Sequence of chain 1.E:
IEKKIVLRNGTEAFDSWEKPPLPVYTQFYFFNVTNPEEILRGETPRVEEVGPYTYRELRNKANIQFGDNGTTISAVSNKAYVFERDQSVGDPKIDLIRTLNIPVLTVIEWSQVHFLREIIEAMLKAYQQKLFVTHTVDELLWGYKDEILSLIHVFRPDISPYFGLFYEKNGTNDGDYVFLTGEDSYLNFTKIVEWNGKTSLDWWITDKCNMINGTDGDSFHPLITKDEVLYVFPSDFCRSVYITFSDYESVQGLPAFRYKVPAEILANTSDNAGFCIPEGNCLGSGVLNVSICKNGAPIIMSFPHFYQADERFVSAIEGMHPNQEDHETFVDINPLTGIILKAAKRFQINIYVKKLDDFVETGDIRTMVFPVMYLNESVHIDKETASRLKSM

Binding-site contacts:
Ligand atom C8 contacts residue VAL62 of chain 1.E at 3.8 Å (hydrophobic).
Ligand atom C7 contacts residue ASN44 of chain 1.E at 3.4 Å.
Ligand atom C1 contacts residue ASN44 of chain 1.E at 1.4 Å.
Ligand atom C1 contacts residue LEU108 of chain 1.E at 3.9 Å (hydrophobic).
Ligand atom C8 contacts residue LEU108 of chain 1.E at 3.7 Å (hydrophobic).
Ligand atom C7 contacts residue LEU108 of chain 1.E at 3.6 Å (hydrophobic).
Ligand atom C7 contacts residue THR146 of chain 1.E at 4.2 Å.
Ligand atom C3 contacts residue ASN44 of chain 1.E at 3.8 Å.
Ligand atom O6 contacts residue VAL45 of chain 1.E at 3.9 Å.
Ligand atom C2 contacts residue ASN44 of chain 1.E at 2.5 Å.
Ligand atom C6 contacts residue ARG110 of chain 1.E at 3.5 Å.
Ligand atom C8 contacts residue ILE109 of chain 1.E at 3.8 Å (hydrophobic).
Ligand atom C8 contacts residue ASN44 of chain 1.E at 4.5 Å.
Ligand atom C5 contacts residue ARG110 of chain 1.E at 4.4 Å.
Ligand atom O3 contacts residue LEU108 of chain 1.E at 4.0 Å.
Ligand atom O6 contacts residue ARG110 of chain 1.E at 2.9 Å (salt-bridge).
Ligand atom N2 contacts residue LEU108 of chain 1.E at 2.7 Å (h-bond).
Ligand atom C2 contacts residue LEU108 of chain 1.E at 3.5 Å (hydrophobic).
Ligand atom O7 contacts residue LEU108 of chain 1.E at 3.7 Å.
Ligand atom C4 contacts residue ASN44 of chain 1.E at 4.3 Å.
Ligand atom N2 contacts residue ASN44 of chain 1.E at 2.9 Å (h-bond).
Ligand atom O5 contacts residue ASN44 of chain 1.E at 2.4 Å (h-bond).
Ligand atom O7 contacts residue ASN44 of chain 1.E at 3.7 Å.
Ligand atom N2 contacts residue ILE109 of chain 1.E at 4.5 Å.
Ligand atom C8 contacts residue THR146 of chain 1.E at 4.1 Å.
Ligand atom C5 contacts residue ASN44 of chain 1.E at 3.7 Å.
Ligand atom O7 contacts residue THR146 of chain 1.E at 3.3 Å.
Ligand atom C3 contacts residue LEU108 of chain 1.E at 3.5 Å (hydrophobic).

A small-molecule ligand and the protein it binds are described below.
Small molecule (SMILES): CC(=O)N[C@H]1[C@H](O[C@H]2[C@H](O)[C@@H](NC(C)=O)CO[C@@H]2CO)O[C@H](CO)[C@@H](O[C@@H]2O[C@H](CO)[C@@H](O)[C@H](O[C@H]3O[C@H](CO)[C@@H](O)[C@H](O)[C@@H]3O)[C@@H]2O)[C@@H]1O